Sequence of chain 1.A:
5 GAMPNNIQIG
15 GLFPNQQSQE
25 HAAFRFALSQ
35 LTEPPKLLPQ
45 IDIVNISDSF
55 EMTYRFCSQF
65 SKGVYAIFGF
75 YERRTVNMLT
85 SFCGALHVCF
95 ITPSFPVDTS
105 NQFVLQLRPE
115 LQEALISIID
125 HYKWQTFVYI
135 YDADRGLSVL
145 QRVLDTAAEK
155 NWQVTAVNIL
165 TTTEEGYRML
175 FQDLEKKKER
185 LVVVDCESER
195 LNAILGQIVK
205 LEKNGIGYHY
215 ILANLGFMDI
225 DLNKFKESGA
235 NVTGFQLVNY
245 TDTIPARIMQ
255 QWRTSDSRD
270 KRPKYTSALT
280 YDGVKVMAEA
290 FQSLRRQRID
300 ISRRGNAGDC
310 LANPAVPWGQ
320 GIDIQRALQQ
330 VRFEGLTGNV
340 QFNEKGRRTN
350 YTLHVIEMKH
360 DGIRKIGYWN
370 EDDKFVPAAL

This small molecule binds to this protein.
Small molecule (SMILES): CC(=O)N[C@H]1[C@H](O[C@H]2[C@H](O)[C@@H](NC(C)=O)CO[C@@H]2CO)O[C@H](CO)[C@@H](O)[C@@H]1O

Binding-site contacts:
Ligand atom C7 contacts residue GLY233 of chain 1.A at 4.2 Å.
Ligand atom O4 contacts residue LYS182 of chain 1.A at 4.2 Å.
Ligand atom O7 contacts residue ILE210 of chain 1.A at 4.1 Å.
Ligand atom O3 contacts residue ILE210 of chain 1.A at 4.3 Å.
Ligand atom C6 contacts residue GLY209 of chain 1.A at 3.5 Å.
Ligand atom C2 contacts residue GLU183 of chain 1.A at 3.7 Å.
Ligand atom O7 contacts residue TYR212 of chain 1.A at 2.7 Å (h-bond).
Ligand atom C1 contacts residue ASN235 of chain 1.A at 1.4 Å.
Ligand atom C7 contacts residue ASN235 of chain 1.A at 4.0 Å.
Ligand atom C5 contacts residue ASN235 of chain 1.A at 3.4 Å.
Ligand atom O5 contacts residue GLY211 of chain 1.A at 4.0 Å.
Ligand atom O6 contacts residue GLY209 of chain 1.A at 3.8 Å.
Ligand atom O6 contacts residue GLU183 of chain 1.A at 3.2 Å (salt-bridge).
Ligand atom O6 contacts residue ILE210 of chain 1.A at 4.2 Å.
Ligand atom C5 contacts residue LYS182 of chain 1.A at 4.0 Å.
Ligand atom O3 contacts residue GLY211 of chain 1.A at 3.6 Å.
Ligand atom O5 contacts residue GLU183 of chain 1.A at 4.2 Å.
Ligand atom C2 contacts residue TYR212 of chain 1.A at 3.8 Å (hydrophobic).
Ligand atom C2 contacts residue ASN235 of chain 1.A at 2.5 Å.
Ligand atom O7 contacts residue GLY211 of chain 1.A at 3.7 Å.
Ligand atom C1 contacts residue GLU183 of chain 1.A at 3.4 Å.
Ligand atom C6 contacts residue ILE210 of chain 1.A at 3.9 Å (hydrophobic).
Ligand atom C7 contacts residue TYR212 of chain 1.A at 3.8 Å (hydrophobic).
Ligand atom C4 contacts residue ASN235 of chain 1.A at 4.0 Å.
Ligand atom C5 contacts residue GLY211 of chain 1.A at 4.2 Å.
Ligand atom C1 contacts residue TYR212 of chain 1.A at 4.0 Å (hydrophobic).
Ligand atom C4 contacts residue GLU183 of chain 1.A at 4.0 Å.
Ligand atom C3 contacts residue ASN235 of chain 1.A at 3.8 Å.
Ligand atom O5 contacts residue ASN235 of chain 1.A at 2.1 Å (h-bond).
Ligand atom O4 contacts residue GLU183 of chain 1.A at 4.2 Å.
Ligand atom N2 contacts residue TYR212 of chain 1.A at 4.1 Å.
Ligand atom O5 contacts residue HIS213 of chain 1.A at 3.5 Å (h-bond).
Ligand atom C6 contacts residue GLY211 of chain 1.A at 3.9 Å.
Ligand atom C3 contacts residue GLU183 of chain 1.A at 3.7 Å.
Ligand atom N2 contacts residue GLY233 of chain 1.A at 3.6 Å.
Ligand atom N2 contacts residue ASN235 of chain 1.A at 3.2 Å (h-bond).
Ligand atom O6 contacts residue HIS213 of chain 1.A at 3.4 Å (h-bond).
Ligand atom C8 contacts residue GLY233 of chain 1.A at 3.6 Å.
Ligand atom N2 contacts residue GLU183 of chain 1.A at 3.7 Å.
Ligand atom C3 contacts residue GLY211 of chain 1.A at 4.2 Å.